This protein binds this small molecule.
Small molecule (SMILES): CC(=O)N[C@@H]1[C@@H](O)[C@H](O)[C@@H](CO)O[C@H]1O

Binding-site contacts:
Ligand atom C8 contacts residue ASN107 of chain 1.C at 4.5 Å.
Ligand atom O6 contacts residue VAL112 of chain 1.C at 4.4 Å.
Ligand atom O5 contacts residue THR109 of chain 1.C at 4.4 Å.
Ligand atom C7 contacts residue THR109 of chain 1.C at 4.3 Å.
Ligand atom C1 contacts residue ASN107 of chain 1.C at 1.4 Å.
Ligand atom O5 contacts residue ASN107 of chain 1.C at 2.4 Å (h-bond).
Ligand atom C5 contacts residue VAL112 of chain 1.C at 4.5 Å (hydrophobic).
Ligand atom C1 contacts residue THR109 of chain 1.C at 3.3 Å.
Ligand atom C2 contacts residue ASN107 of chain 1.C at 2.4 Å.
Ligand atom C1 contacts residue ASN110 of chain 1.C at 4.2 Å.
Ligand atom O7 contacts residue ASN107 of chain 1.C at 3.6 Å (h-bond).
Ligand atom C3 contacts residue THR109 of chain 1.C at 4.3 Å.
Ligand atom C6 contacts residue VAL112 of chain 1.C at 3.7 Å (hydrophobic).
Ligand atom C8 contacts residue THR109 of chain 1.C at 3.7 Å.
Ligand atom C4 contacts residue ASN107 of chain 1.C at 4.2 Å.
Ligand atom C7 contacts residue ASN107 of chain 1.C at 3.4 Å.
Ligand atom N2 contacts residue ASN107 of chain 1.C at 2.9 Å (h-bond).
Ligand atom O5 contacts residue ASN110 of chain 1.C at 4.4 Å.
Ligand atom C5 contacts residue ASN107 of chain 1.C at 3.7 Å.
Ligand atom C3 contacts residue ASN107 of chain 1.C at 3.8 Å.
Ligand atom C5 contacts residue ASN110 of chain 1.C at 4.3 Å.
Ligand atom C2 contacts residue THR109 of chain 1.C at 3.9 Å.
Ligand atom N2 contacts residue THR109 of chain 1.C at 3.5 Å (h-bond).

Sequence of chain 1.C:
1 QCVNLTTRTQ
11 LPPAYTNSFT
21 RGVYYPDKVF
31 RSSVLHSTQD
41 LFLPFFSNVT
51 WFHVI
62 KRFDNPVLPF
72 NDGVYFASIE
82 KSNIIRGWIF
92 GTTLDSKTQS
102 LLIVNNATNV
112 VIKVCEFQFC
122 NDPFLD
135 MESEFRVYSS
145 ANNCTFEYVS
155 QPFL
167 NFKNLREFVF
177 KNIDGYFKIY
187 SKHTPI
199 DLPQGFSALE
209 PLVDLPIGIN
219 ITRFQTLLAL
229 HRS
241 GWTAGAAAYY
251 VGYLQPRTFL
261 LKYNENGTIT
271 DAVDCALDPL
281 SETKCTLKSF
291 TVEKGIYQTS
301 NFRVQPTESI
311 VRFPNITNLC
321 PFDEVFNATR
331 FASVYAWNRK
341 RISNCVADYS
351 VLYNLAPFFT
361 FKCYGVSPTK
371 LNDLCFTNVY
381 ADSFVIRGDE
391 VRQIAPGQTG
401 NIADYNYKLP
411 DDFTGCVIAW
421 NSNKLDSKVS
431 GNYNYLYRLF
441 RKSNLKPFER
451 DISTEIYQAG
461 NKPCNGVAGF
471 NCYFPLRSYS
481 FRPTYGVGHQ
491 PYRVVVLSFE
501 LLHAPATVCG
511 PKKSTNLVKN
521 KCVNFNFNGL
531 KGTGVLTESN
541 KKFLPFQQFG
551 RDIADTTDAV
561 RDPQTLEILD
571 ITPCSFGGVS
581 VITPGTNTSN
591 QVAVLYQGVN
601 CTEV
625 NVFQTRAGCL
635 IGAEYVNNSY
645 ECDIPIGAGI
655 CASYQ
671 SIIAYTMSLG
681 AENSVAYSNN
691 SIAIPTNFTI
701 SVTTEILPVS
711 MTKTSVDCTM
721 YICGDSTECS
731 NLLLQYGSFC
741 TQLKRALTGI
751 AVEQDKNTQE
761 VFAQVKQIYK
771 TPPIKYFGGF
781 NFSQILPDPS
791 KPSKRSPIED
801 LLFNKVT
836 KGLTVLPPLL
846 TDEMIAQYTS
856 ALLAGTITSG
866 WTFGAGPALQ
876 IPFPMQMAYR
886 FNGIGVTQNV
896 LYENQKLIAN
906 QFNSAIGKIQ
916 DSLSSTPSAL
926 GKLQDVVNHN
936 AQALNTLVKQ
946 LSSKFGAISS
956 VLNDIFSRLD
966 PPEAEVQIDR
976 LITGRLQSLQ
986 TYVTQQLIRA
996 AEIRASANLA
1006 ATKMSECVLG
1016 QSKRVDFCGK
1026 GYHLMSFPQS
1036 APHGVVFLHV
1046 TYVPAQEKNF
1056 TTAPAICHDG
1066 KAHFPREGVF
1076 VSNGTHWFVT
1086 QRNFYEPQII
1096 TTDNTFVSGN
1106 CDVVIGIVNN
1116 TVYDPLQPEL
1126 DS